Binding-site contacts:
Ligand atom CAK contacts residue HIS101 of chain 1.B at 3.4 Å.
Ligand atom CAL contacts residue HIS101 of chain 1.B at 4.4 Å.
Ligand atom CAA contacts residue VAL103 of chain 1.B at 4.1 Å (hydrophobic).
Ligand atom CAG contacts residue HIS101 of chain 1.B at 3.7 Å.
Ligand atom CAE contacts residue TRP102 of chain 1.B at 4.1 Å (hydrophobic).
Ligand atom CAF contacts residue HIS101 of chain 1.B at 3.7 Å.
Ligand atom CAH contacts residue HIS101 of chain 1.B at 4.3 Å.
Ligand atom CAE contacts residue HIS101 of chain 1.B at 3.8 Å.
Ligand atom NAI contacts residue HIS101 of chain 1.B at 3.6 Å.
Ligand atom CAC contacts residue VAL103 of chain 1.B at 4.4 Å (hydrophobic).
Ligand atom CAA contacts residue HIS101 of chain 1.B at 4.5 Å.
Ligand atom CAC contacts residue HIS101 of chain 1.B at 3.6 Å.
Ligand atom CAC contacts residue TRP102 of chain 1.B at 3.5 Å (hydrophobic).
Ligand atom NAJ contacts residue HIS101 of chain 1.B at 3.8 Å.

A protein and the small-molecule ligand that binds it are described below.
Small molecule (SMILES): c1ccc(CC2NCCN2)cc1

Sequence of chain 1.B:
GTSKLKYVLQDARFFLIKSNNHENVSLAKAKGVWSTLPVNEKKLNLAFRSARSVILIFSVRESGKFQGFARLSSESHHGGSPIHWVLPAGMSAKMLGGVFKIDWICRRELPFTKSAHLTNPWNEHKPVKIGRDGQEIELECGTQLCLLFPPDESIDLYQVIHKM